Sequence of chain 1.D:
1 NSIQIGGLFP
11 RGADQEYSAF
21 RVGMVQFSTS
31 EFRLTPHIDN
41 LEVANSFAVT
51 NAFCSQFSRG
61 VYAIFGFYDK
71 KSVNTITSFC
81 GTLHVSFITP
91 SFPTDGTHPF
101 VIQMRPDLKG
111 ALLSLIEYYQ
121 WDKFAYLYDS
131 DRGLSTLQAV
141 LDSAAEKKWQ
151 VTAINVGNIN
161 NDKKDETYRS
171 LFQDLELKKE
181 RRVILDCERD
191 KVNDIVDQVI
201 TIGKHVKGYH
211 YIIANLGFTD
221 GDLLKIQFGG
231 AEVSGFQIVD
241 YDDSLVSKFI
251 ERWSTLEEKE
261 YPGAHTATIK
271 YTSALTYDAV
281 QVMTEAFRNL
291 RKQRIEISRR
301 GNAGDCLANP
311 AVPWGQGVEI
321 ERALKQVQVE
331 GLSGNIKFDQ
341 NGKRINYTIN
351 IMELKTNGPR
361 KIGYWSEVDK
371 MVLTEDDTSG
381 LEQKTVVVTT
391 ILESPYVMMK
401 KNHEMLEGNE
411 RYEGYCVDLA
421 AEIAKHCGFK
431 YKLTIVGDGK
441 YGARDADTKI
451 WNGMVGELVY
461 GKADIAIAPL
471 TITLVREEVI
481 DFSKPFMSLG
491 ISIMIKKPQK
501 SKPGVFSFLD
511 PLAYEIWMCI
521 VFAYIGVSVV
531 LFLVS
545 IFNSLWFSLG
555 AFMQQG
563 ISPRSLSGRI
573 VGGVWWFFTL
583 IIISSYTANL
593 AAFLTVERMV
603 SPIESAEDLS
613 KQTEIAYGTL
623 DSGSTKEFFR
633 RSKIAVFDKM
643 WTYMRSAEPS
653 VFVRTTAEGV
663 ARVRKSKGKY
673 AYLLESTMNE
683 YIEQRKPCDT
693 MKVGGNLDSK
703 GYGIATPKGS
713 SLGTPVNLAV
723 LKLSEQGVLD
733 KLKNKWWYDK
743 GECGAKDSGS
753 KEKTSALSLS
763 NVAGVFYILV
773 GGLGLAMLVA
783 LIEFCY

Binding-site contacts:
Ligand atom O7 contacts residue ASN346 of chain 1.D at 3.4 Å (h-bond).
Ligand atom O7 contacts residue LYS337 of chain 1.D at 2.8 Å (salt-bridge).
Ligand atom C1 contacts residue ASN346 of chain 1.D at 1.4 Å.
Ligand atom C2 contacts residue ASN346 of chain 1.D at 2.5 Å.
Ligand atom O3 contacts residue GLN328 of chain 1.D at 4.2 Å.
Ligand atom C5 contacts residue ASN346 of chain 1.D at 3.6 Å.
Ligand atom C4 contacts residue ASN346 of chain 1.D at 4.2 Å.
Ligand atom O6 contacts residue ASN335 of chain 1.D at 3.3 Å (h-bond).
Ligand atom C7 contacts residue GLN328 of chain 1.D at 3.4 Å.
Ligand atom C2 contacts residue GLN328 of chain 1.D at 3.9 Å.
Ligand atom C7 contacts residue ASN346 of chain 1.D at 3.4 Å.
Ligand atom C5 contacts residue ASN335 of chain 1.D at 4.5 Å.
Ligand atom N2 contacts residue ASN346 of chain 1.D at 3.0 Å (h-bond).
Ligand atom C8 contacts residue LYS337 of chain 1.D at 3.2 Å.
Ligand atom C7 contacts residue LYS337 of chain 1.D at 3.4 Å.
Ligand atom O5 contacts residue ASN346 of chain 1.D at 2.3 Å (h-bond).
Ligand atom C6 contacts residue ASN335 of chain 1.D at 4.3 Å.
Ligand atom C3 contacts residue ASN346 of chain 1.D at 3.8 Å.
Ligand atom O7 contacts residue GLN328 of chain 1.D at 2.3 Å (h-bond).
Ligand atom O5 contacts residue ASN335 of chain 1.D at 4.0 Å.
Ligand atom C4 contacts residue ASN335 of chain 1.D at 4.1 Å.
Ligand atom N2 contacts residue GLN328 of chain 1.D at 4.0 Å.
Ligand atom C8 contacts residue GLN328 of chain 1.D at 4.4 Å.

The protein below binds the small molecule below.
Small molecule (SMILES): CC(=O)N[C@@H]1[C@@H](O)[C@H](O)[C@@H](CO)O[C@H]1O